Sequence of chain 1.A:
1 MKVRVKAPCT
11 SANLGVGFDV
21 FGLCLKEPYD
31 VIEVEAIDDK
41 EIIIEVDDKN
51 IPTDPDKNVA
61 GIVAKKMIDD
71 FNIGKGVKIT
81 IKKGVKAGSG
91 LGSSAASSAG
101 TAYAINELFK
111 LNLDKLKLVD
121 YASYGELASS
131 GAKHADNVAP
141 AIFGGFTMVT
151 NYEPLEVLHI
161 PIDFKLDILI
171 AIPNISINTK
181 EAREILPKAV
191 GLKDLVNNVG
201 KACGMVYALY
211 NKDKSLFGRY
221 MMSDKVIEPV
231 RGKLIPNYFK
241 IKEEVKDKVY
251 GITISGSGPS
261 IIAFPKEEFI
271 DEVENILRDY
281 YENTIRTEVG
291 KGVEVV

Binding-site contacts:
Ligand atom O contacts residue GLY256 of chain 1.A at 4.1 Å.
Ligand atom OXT contacts residue ASP19 of chain 1.A at 4.3 Å.
Ligand atom CG2 contacts residue SER257 of chain 1.A at 4.2 Å.
Ligand atom C contacts residue ARG183 of chain 1.A at 3.2 Å.
Ligand atom OXT contacts residue ARG183 of chain 1.A at 2.5 Å (salt-bridge).
Ligand atom O contacts residue ASP19 of chain 1.A at 4.4 Å.
Ligand atom O contacts residue ARG231 of chain 1.A at 2.9 Å (salt-bridge).
Ligand atom O contacts residue PHE18 of chain 1.A at 3.6 Å.
Ligand atom O contacts residue ARG183 of chain 1.A at 4.3 Å.
Ligand atom N contacts residue ASN13 of chain 1.A at 2.5 Å (h-bond).
Ligand atom CA contacts residue ARG183 of chain 1.A at 3.5 Å.
Ligand atom CG2 contacts residue GLY256 of chain 1.A at 4.2 Å.
Ligand atom C contacts residue ASN13 of chain 1.A at 3.7 Å.
Ligand atom OXT contacts residue PHE18 of chain 1.A at 4.2 Å.
Ligand atom CD1 contacts residue ASN137 of chain 1.A at 4.3 Å.
Ligand atom CD1 contacts residue THR179 of chain 1.A at 3.4 Å.
Ligand atom CG1 contacts residue ARG183 of chain 1.A at 4.0 Å.
Ligand atom CA contacts residue ASP19 of chain 1.A at 3.0 Å.
Ligand atom CA contacts residue ASP136 of chain 1.A at 3.7 Å.
Ligand atom C contacts residue PHE18 of chain 1.A at 3.8 Å (hydrophobic).
Ligand atom OXT contacts residue ARG231 of chain 1.A at 3.3 Å (salt-bridge).
Ligand atom CG1 contacts residue HIS134 of chain 1.A at 4.2 Å.
Ligand atom CD1 contacts residue HIS134 of chain 1.A at 3.2 Å.
Ligand atom N contacts residue ASP136 of chain 1.A at 2.7 Å (salt-bridge).
Ligand atom C contacts residue ARG231 of chain 1.A at 3.8 Å.
Ligand atom N contacts residue PHE18 of chain 1.A at 4.2 Å.
Ligand atom CB contacts residue ASP136 of chain 1.A at 3.8 Å.
Ligand atom CA contacts residue ASN13 of chain 1.A at 3.8 Å.
Ligand atom C contacts residue SER257 of chain 1.A at 4.3 Å.
Ligand atom CG2 contacts residue ASN137 of chain 1.A at 3.5 Å.
Ligand atom O contacts residue SER257 of chain 1.A at 4.0 Å.
Ligand atom OXT contacts residue SER257 of chain 1.A at 4.1 Å.
Ligand atom CG2 contacts residue ASP136 of chain 1.A at 4.1 Å.
Ligand atom CB contacts residue ASP19 of chain 1.A at 4.3 Å.
Ligand atom C contacts residue ASP19 of chain 1.A at 3.8 Å.
Ligand atom CB contacts residue ASN137 of chain 1.A at 4.2 Å.
Ligand atom CG2 contacts residue ALA12 of chain 1.A at 4.1 Å (hydrophobic).
Ligand atom N contacts residue ASP19 of chain 1.A at 2.7 Å (salt-bridge).
Ligand atom O contacts residue ASN13 of chain 1.A at 2.5 Å (h-bond).
Ligand atom CG1 contacts residue THR179 of chain 1.A at 3.5 Å.

This protein binds this small molecule.
Small molecule (SMILES): CC[C@H](C)[C@H](N)C(=O)O